Binding-site contacts:
Ligand atom C4 contacts residue ASN1134 of chain 1.B at 4.2 Å.
Ligand atom N2 contacts residue ASN1134 of chain 1.B at 2.9 Å (h-bond).
Ligand atom O6 contacts residue ASN1134 of chain 1.B at 4.4 Å.
Ligand atom O5 contacts residue ASN1134 of chain 1.B at 2.4 Å (h-bond).
Ligand atom C5 contacts residue ASN1134 of chain 1.B at 3.7 Å.
Ligand atom C8 contacts residue ILE1132 of chain 1.B at 4.2 Å (hydrophobic).
Ligand atom O7 contacts residue ASN1134 of chain 1.B at 3.3 Å (h-bond).
Ligand atom C3 contacts residue ASN1134 of chain 1.B at 3.8 Å.
Ligand atom C1 contacts residue ASN1134 of chain 1.B at 1.4 Å.
Ligand atom C2 contacts residue ASN1134 of chain 1.B at 2.4 Å.
Ligand atom C7 contacts residue ASN1134 of chain 1.B at 3.3 Å.
Ligand atom C8 contacts residue ASN1134 of chain 1.B at 4.5 Å.

Sequence of chain 1.B:
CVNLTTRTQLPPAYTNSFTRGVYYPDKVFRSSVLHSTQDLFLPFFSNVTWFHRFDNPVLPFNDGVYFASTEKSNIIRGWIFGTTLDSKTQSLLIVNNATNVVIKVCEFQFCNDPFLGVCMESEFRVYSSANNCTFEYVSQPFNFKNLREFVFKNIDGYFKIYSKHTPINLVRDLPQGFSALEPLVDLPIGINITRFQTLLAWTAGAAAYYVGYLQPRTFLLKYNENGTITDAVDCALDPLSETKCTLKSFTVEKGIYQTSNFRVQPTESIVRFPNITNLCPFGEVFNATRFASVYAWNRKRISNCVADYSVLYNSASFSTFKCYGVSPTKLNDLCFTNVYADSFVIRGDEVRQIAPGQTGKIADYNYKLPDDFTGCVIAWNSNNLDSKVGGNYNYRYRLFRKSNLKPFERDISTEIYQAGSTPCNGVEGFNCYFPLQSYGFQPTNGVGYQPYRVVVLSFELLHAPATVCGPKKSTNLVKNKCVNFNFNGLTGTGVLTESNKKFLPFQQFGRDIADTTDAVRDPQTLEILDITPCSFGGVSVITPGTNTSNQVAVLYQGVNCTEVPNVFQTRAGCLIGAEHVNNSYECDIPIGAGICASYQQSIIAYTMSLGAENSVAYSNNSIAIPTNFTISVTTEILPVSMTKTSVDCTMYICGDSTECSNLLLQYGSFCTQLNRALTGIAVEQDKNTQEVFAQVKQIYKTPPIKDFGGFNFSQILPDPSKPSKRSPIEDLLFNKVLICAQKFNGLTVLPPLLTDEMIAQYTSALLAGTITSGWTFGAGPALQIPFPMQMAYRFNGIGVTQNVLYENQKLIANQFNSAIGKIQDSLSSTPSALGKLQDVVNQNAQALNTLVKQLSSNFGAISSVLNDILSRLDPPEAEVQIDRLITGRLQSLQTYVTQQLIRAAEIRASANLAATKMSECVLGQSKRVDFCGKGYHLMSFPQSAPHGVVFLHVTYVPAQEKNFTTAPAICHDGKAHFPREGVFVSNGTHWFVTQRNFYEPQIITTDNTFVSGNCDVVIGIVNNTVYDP

A small-molecule ligand and the protein it binds are described below.
Small molecule (SMILES): CC(=O)N[C@H]1[C@H](O[C@H]2[C@H](O)[C@@H](NC(C)=O)CO[C@@H]2CO)O[C@H](CO)[C@@H](O)[C@@H]1O